Sequence of chain 1.D:
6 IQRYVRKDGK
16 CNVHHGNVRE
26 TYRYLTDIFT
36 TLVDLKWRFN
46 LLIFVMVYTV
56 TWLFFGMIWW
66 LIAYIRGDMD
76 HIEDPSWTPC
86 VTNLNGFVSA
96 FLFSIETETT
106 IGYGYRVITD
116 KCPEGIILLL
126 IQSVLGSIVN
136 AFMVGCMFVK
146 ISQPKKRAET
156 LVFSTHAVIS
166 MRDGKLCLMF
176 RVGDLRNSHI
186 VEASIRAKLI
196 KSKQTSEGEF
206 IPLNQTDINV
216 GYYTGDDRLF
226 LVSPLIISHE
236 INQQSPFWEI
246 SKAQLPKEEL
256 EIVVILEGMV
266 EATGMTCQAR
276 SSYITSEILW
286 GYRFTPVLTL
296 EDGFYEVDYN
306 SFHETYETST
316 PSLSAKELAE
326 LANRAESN

This protein binds this small molecule.
Small molecule (SMILES): CCCCCCCC(=O)OC[C@H](COP(=O)(O)O[C@@H]1[C@H](O)[C@H](O)[C@@H](OP(=O)(O)O)[C@H](OP(=O)(O)O)[C@H]1O)OC(=O)CCCCCCC

Binding-site contacts:
Ligand atom O11 contacts residue ARG43 of chain 1.D at 2.6 Å (salt-bridge).
Ligand atom O51 contacts residue LEU40 of chain 1.D at 4.5 Å.
Ligand atom O1 contacts residue TRP42 of chain 1.D at 4.3 Å.
Ligand atom C2C contacts residue TRP42 of chain 1.D at 4.3 Å (hydrophobic).
Ligand atom P1 contacts residue ARG43 of chain 1.D at 3.7 Å.
Ligand atom P5 contacts residue LYS145 of chain 1.D at 4.4 Å.
Ligand atom O42 contacts residue LYS15 of chain 1.D at 4.3 Å.
Ligand atom O12 contacts residue ARG43 of chain 1.D at 3.8 Å.
Ligand atom O2 contacts residue LYS41 of chain 1.D at 3.7 Å.
Ligand atom O1 contacts residue LYS41 of chain 1.D at 3.7 Å.
Ligand atom O6 contacts residue LYS41 of chain 1.D at 3.4 Å.
Ligand atom O11 contacts residue LYS41 of chain 1.D at 4.4 Å.
Ligand atom O6 contacts residue TRP42 of chain 1.D at 3.4 Å.
Ligand atom C6 contacts residue LYS41 of chain 1.D at 4.0 Å.
Ligand atom O53 contacts residue LYS151 of chain 1.D at 3.4 Å (salt-bridge).
Ligand atom C1B contacts residue TRP42 of chain 1.D at 4.5 Å (hydrophobic).
Ligand atom O4 contacts residue LYS151 of chain 1.D at 4.4 Å.
Ligand atom O51 contacts residue LYS145 of chain 1.D at 2.9 Å (salt-bridge).
Ligand atom O52 contacts residue LYS150 of chain 1.D at 3.2 Å (salt-bridge).
Ligand atom O41 contacts residue LYS151 of chain 1.D at 4.2 Å.
Ligand atom C1C contacts residue ARG43 of chain 1.D at 4.5 Å.
Ligand atom O51 contacts residue GLN148 of chain 1.D at 4.1 Å.